This small molecule binds to this protein.
Small molecule (SMILES): O=C1O[C@H](CO)[C@@H](O)[C@H](O)[C@H]1O

Binding-site contacts:
Ligand atom C1 contacts residue SER210 of chain 1.A at 4.1 Å.
Ligand atom O6 contacts residue GLN152 of chain 1.A at 4.0 Å.
Ligand atom O4 contacts residue TRP578 of chain 1.A at 3.8 Å.
Ligand atom O3 contacts residue ASP581 of chain 1.A at 3.4 Å (salt-bridge).
Ligand atom O4 contacts residue HIS582 of chain 1.A at 3.2 Å.
Ligand atom C4 contacts residue ASP581 of chain 1.A at 3.2 Å.
Ligand atom O3 contacts residue TRP578 of chain 1.A at 3.1 Å (h-bond).
Ligand atom C2 contacts residue GLN182 of chain 1.A at 4.2 Å.
Ligand atom O3 contacts residue GLU616 of chain 1.A at 2.7 Å (salt-bridge).
Ligand atom O1 contacts residue GLU639 of chain 1.A at 3.3 Å (salt-bridge).
Ligand atom O3 contacts residue TRP576 of chain 1.A at 4.0 Å.
Ligand atom C3 contacts residue ASP581 of chain 1.A at 4.0 Å.
Ligand atom C3 contacts residue GLU616 of chain 1.A at 3.6 Å.
Ligand atom C6 contacts residue ASP581 of chain 1.A at 4.1 Å.
Ligand atom O6 contacts residue HIS582 of chain 1.A at 3.9 Å.
Ligand atom O6 contacts residue ASN153 of chain 1.A at 2.6 Å (h-bond).
Ligand atom O2 contacts residue GLU639 of chain 1.A at 3.4 Å (salt-bridge).
Ligand atom C6 contacts residue ASN153 of chain 1.A at 3.9 Å.
Ligand atom O4 contacts residue ASP581 of chain 1.A at 2.6 Å (salt-bridge).
Ligand atom O2 contacts residue SER210 of chain 1.A at 3.8 Å.
Ligand atom O2 contacts residue GLU616 of chain 1.A at 2.5 Å (salt-bridge).
Ligand atom O3 contacts residue HIS617 of chain 1.A at 3.1 Å.
Ligand atom C2 contacts residue GLU639 of chain 1.A at 3.3 Å.
Ligand atom O1 contacts residue SER210 of chain 1.A at 3.6 Å (h-bond).
Ligand atom O4 contacts residue PHE155 of chain 1.A at 3.8 Å.
Ligand atom C5 contacts residue GLN152 of chain 1.A at 3.5 Å.
Ligand atom C4 contacts residue TYR642 of chain 1.A at 3.9 Å (hydrophobic).
Ligand atom O2 contacts residue GLN637 of chain 1.A at 3.8 Å.
Ligand atom O1 contacts residue GLN231 of chain 1.A at 4.3 Å.
Ligand atom C2 contacts residue TYR642 of chain 1.A at 4.3 Å (hydrophobic).
Ligand atom O2 contacts residue GLN182 of chain 1.A at 3.0 Å (h-bond).
Ligand atom C1 contacts residue GLU639 of chain 1.A at 3.6 Å.
Ligand atom C1 contacts residue GLN152 of chain 1.A at 4.1 Å.
Ligand atom C3 contacts residue TRP578 of chain 1.A at 4.1 Å (hydrophobic).
Ligand atom O5 contacts residue GLN152 of chain 1.A at 3.1 Å (h-bond).
Ligand atom O3 contacts residue GLU639 of chain 1.A at 4.0 Å.
Ligand atom C5 contacts residue ASN153 of chain 1.A at 4.3 Å.
Ligand atom C3 contacts residue GLU639 of chain 1.A at 4.3 Å.
Ligand atom C6 contacts residue TYR642 of chain 1.A at 4.1 Å (hydrophobic).
Ligand atom C2 contacts residue GLU616 of chain 1.A at 3.2 Å.

Sequence of chain 1.A:
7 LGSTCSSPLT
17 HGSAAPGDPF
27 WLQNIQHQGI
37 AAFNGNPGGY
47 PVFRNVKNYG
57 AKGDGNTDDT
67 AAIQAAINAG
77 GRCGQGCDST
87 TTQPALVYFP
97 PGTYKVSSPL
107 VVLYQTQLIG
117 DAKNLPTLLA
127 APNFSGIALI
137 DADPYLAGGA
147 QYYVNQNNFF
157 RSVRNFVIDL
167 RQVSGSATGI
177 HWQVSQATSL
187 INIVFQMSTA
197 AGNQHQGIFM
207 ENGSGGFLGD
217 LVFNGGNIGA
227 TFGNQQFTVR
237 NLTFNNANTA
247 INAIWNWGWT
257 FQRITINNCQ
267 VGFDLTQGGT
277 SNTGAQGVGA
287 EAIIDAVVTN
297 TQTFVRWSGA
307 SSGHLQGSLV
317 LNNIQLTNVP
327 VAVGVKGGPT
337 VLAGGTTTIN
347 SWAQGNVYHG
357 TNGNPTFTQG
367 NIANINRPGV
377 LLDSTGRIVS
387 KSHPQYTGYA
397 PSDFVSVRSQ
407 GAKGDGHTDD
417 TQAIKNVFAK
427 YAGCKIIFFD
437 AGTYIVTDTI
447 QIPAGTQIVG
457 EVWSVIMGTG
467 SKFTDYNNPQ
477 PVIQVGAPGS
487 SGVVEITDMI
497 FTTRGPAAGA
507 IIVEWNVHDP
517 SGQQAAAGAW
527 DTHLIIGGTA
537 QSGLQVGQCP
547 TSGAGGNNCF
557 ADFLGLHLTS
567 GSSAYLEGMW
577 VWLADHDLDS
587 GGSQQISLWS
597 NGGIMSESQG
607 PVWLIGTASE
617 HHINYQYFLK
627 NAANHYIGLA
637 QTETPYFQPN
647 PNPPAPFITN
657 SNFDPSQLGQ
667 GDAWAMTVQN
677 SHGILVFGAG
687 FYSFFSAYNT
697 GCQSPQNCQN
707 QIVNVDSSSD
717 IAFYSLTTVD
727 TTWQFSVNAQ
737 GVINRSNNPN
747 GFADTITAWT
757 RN